A protein and the small-molecule ligand that binds it are described below.
Small molecule (SMILES): CC(C)CN(C[C@@H](O)[C@H](Cc1ccccc1)NC(=O)O[C@H]1CO[C@H]2OCC[C@H]21)S(=O)(=O)c1ccc(N)cc1

Sequence of chain 1.B:
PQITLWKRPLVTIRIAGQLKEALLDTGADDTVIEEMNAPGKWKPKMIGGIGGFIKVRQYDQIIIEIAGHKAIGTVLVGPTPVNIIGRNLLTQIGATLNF

Binding-site contacts:
Ligand atom C32 contacts residue ASP25 of chain 1.A at 3.4 Å.
Ligand atom C16 contacts residue ASP25 of chain 1.A at 3.2 Å.
Ligand atom C17 contacts residue ASP25 of chain 1.B at 3.5 Å.
Ligand atom O26 contacts residue ALA28 of chain 1.B at 3.8 Å.
Ligand atom O9 contacts residue ILE50 of chain 1.B at 3.7 Å.
Ligand atom C32 contacts residue ILE84 of chain 1.A at 3.8 Å (hydrophobic).
Ligand atom C3 contacts residue ALA28 of chain 1.A at 3.5 Å (hydrophobic).
Ligand atom C29 contacts residue ARG8 of chain 1.A at 3.8 Å.
Ligand atom C33 contacts residue ILE50 of chain 1.B at 3.8 Å (hydrophobic).
Ligand atom O18 contacts residue ASP25 of chain 1.B at 2.5 Å (salt-bridge).
Ligand atom C3 contacts residue ASP30 of chain 1.A at 3.4 Å.
Ligand atom O10 contacts residue GLY49 of chain 1.A at 3.2 Å.
Ligand atom C12 contacts residue GLY27 of chain 1.A at 3.6 Å.
Ligand atom O26 contacts residue ASP30 of chain 1.B at 3.0 Å (salt-bridge).
Ligand atom O28 contacts residue ASP29 of chain 1.B at 3.0 Å (salt-bridge).
Ligand atom C25 contacts residue ASP30 of chain 1.B at 3.8 Å.
Ligand atom C34 contacts residue PRO81 of chain 1.A at 3.5 Å (hydrophobic).
Ligand atom C37 contacts residue GLY27 of chain 1.B at 3.4 Å.
Ligand atom N1 contacts residue ASP30 of chain 1.A at 3.1 Å (salt-bridge).
Ligand atom C27 contacts residue ASP30 of chain 1.B at 3.7 Å.
Ligand atom C34 contacts residue ILE50 of chain 1.B at 3.6 Å (hydrophobic).
Ligand atom O9 contacts residue ILE84 of chain 1.A at 3.7 Å.
Ligand atom N20 contacts residue GLY27 of chain 1.B at 3.1 Å (h-bond).
Ligand atom C30 contacts residue GLY48 of chain 1.B at 3.2 Å.
Ligand atom O10 contacts residue GLY48 of chain 1.A at 3.7 Å.
Ligand atom C34 contacts residue GLY49 of chain 1.B at 3.7 Å.
Ligand atom C2 contacts residue ASP30 of chain 1.A at 3.7 Å.
Ligand atom O26 contacts residue ASP29 of chain 1.B at 3.3 Å (salt-bridge).
Ligand atom O23 contacts residue ALA28 of chain 1.B at 3.5 Å.
Ligand atom O18 contacts residue GLY27 of chain 1.B at 3.3 Å.
Ligand atom O18 contacts residue ASP25 of chain 1.A at 2.5 Å (salt-bridge).
Ligand atom C17 contacts residue ASP25 of chain 1.A at 3.3 Å.
Ligand atom C31 contacts residue GLY48 of chain 1.B at 3.2 Å.
Ligand atom O18 contacts residue ALA28 of chain 1.B at 3.8 Å.
Ligand atom C32 contacts residue GLY27 of chain 1.B at 3.5 Å.
Ligand atom C35 contacts residue PRO81 of chain 1.A at 3.7 Å (hydrophobic).
Ligand atom C4 contacts residue ALA28 of chain 1.A at 3.7 Å (hydrophobic).
Ligand atom C27 contacts residue ASP29 of chain 1.B at 3.7 Å.
Ligand atom O10 contacts residue ILE50 of chain 1.B at 3.2 Å.
Ligand atom C6 contacts residue GLY48 of chain 1.A at 3.4 Å.

Sequence of chain 1.A:
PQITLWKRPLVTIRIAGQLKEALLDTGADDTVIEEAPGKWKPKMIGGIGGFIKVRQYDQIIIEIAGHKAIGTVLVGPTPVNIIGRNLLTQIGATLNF